Sequence of chain 1.B:
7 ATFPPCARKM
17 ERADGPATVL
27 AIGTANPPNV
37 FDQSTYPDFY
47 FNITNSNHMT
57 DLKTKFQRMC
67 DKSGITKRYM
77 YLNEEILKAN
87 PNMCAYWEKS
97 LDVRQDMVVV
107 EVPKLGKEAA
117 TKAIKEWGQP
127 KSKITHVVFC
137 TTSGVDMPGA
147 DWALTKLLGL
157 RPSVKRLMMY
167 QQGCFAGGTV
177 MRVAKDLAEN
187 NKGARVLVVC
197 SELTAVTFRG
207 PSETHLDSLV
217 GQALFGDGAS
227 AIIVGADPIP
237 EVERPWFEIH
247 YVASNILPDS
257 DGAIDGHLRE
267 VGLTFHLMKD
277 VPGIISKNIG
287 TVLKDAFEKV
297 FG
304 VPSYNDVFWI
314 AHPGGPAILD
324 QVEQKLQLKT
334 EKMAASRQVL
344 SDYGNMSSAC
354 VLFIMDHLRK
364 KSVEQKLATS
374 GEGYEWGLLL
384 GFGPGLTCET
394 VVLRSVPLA

This protein binds this small molecule.
Small molecule (SMILES): O=C1C[C@@H](c2ccc(O)cc2)Oc2cc(O)cc(O)c21

Binding-site contacts:
Ligand atom O3 contacts residue LEU199 of chain 1.C at 3.3 Å.
Ligand atom O5 contacts residue GLY262 of chain 1.C at 3.8 Å.
Ligand atom C13 contacts residue THR200 of chain 1.C at 3.6 Å.
Ligand atom C5 contacts residue MET143 of chain 1.B at 3.8 Å (hydrophobic).
Ligand atom O1 contacts residue SER350 of chain 1.C at 3.8 Å.
Ligand atom C11 contacts residue SER350 of chain 1.C at 3.7 Å.
Ligand atom C1 contacts residue CYS170 of chain 1.C at 3.5 Å (hydrophobic).
Ligand atom O4 contacts residue CYS170 of chain 1.C at 3.3 Å (h-bond).
Ligand atom O3 contacts residue GLU198 of chain 1.C at 3.2 Å.
Ligand atom O3 contacts residue THR200 of chain 1.C at 3.2 Å (h-bond).
Ligand atom O5 contacts residue MET143 of chain 1.B at 3.1 Å.
Ligand atom C12 contacts residue ASN348 of chain 1.C at 3.9 Å.
Ligand atom C14 contacts residue THR200 of chain 1.C at 3.7 Å.
Ligand atom O3 contacts residue ASP223 of chain 1.C at 3.4 Å (salt-bridge).
Ligand atom C12 contacts residue PHE221 of chain 1.C at 3.8 Å (hydrophobic).
Ligand atom C15 contacts residue SER139 of chain 1.C at 3.6 Å.
Ligand atom O2 contacts residue THR203 of chain 1.C at 3.7 Å.
Ligand atom O4 contacts residue GLY169 of chain 1.C at 3.7 Å.
Ligand atom O2 contacts residue PHE271 of chain 1.C at 3.4 Å.
Ligand atom O3 contacts residue GLY222 of chain 1.C at 2.8 Å (h-bond).
Ligand atom C1 contacts residue GLY169 of chain 1.C at 3.9 Å.
Ligand atom O2 contacts residue LEU269 of chain 1.C at 3.7 Å.
Ligand atom C4 contacts residue PHE271 of chain 1.C at 3.6 Å (hydrophobic).
Ligand atom C8 contacts residue THR203 of chain 1.C at 3.8 Å.
Ligand atom C8 contacts residue LEU269 of chain 1.C at 3.7 Å (hydrophobic).
Ligand atom C14 contacts residue SER139 of chain 1.C at 3.3 Å.
Ligand atom C12 contacts residue GLY222 of chain 1.C at 3.6 Å.
Ligand atom C14 contacts residue GLU198 of chain 1.C at 3.8 Å.
Ligand atom C13 contacts residue GLU198 of chain 1.C at 3.6 Å.
Ligand atom C14 contacts residue LEU199 of chain 1.C at 3.1 Å (hydrophobic).
Ligand atom O5 contacts residue THR270 of chain 1.C at 3.8 Å.
Ligand atom O5 contacts residue PHE271 of chain 1.C at 3.3 Å.
Ligand atom C13 contacts residue LEU199 of chain 1.C at 3.7 Å (hydrophobic).
Ligand atom C4 contacts residue MET143 of chain 1.B at 3.1 Å (hydrophobic).
Ligand atom O4 contacts residue PRO387 of chain 1.C at 3.0 Å.
Ligand atom C15 contacts residue LEU199 of chain 1.C at 3.9 Å (hydrophobic).
Ligand atom C7 contacts residue LEU269 of chain 1.C at 3.7 Å (hydrophobic).
Ligand atom C3 contacts residue MET143 of chain 1.B at 3.4 Å (hydrophobic).
Ligand atom C13 contacts residue GLY222 of chain 1.C at 3.6 Å.
Ligand atom C11 contacts residue PHE221 of chain 1.C at 3.6 Å (hydrophobic).

Sequence of chain 1.C:
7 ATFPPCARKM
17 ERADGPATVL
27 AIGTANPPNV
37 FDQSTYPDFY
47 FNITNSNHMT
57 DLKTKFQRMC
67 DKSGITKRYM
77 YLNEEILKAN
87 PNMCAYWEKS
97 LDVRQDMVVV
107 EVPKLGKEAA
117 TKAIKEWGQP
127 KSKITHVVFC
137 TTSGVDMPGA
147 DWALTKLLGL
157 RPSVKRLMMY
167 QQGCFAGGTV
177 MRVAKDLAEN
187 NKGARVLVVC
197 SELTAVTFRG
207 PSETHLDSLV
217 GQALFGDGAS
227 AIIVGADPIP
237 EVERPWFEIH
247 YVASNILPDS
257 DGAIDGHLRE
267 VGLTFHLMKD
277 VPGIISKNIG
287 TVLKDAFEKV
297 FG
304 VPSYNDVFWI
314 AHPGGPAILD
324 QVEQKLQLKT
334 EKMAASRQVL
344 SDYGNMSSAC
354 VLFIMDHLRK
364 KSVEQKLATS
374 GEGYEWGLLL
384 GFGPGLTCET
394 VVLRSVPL